Sequence of chain 1.D:
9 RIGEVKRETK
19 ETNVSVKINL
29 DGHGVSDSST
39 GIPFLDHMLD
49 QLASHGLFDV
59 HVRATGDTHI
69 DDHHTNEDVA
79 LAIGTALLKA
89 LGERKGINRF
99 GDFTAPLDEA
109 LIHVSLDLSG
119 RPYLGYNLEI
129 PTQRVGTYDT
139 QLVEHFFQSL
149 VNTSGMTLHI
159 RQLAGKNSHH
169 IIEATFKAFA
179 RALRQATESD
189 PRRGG

The protein below binds the small molecule below.
Small molecule (SMILES): O=P(O)(O)C[C@H](O)Cn1cncn1

Binding-site contacts:
Ligand atom C5 contacts residue GLU75 of chain 1.M at 3.7 Å.
Ligand atom O13 contacts residue HIS45 of chain 1.V at 4.0 Å.
Ligand atom C6 contacts residue GLU171 of chain 1.V at 4.1 Å.
Ligand atom C5 contacts residue MN1 of chain 1.KB at 3.7 Å.
Ligand atom N4 contacts residue MN1 of chain 1.KB at 2.7 Å.
Ligand atom O12 contacts residue ARG97 of chain 1.D at 3.6 Å.
Ligand atom P9 contacts residue ARG97 of chain 1.D at 3.8 Å.
Ligand atom N1 contacts residue HIS72 of chain 1.M at 3.8 Å.
Ligand atom C3 contacts residue GLU75 of chain 1.M at 2.7 Å.
Ligand atom N2 contacts residue MN1 of chain 1.KC at 3.4 Å.
Ligand atom C6 contacts residue MN1 of chain 1.KC at 3.3 Å.
Ligand atom O11 contacts residue ARG97 of chain 1.D at 4.0 Å.
Ligand atom C7 contacts residue GLU171 of chain 1.V at 3.5 Å.
Ligand atom C3 contacts residue MN1 of chain 1.KB at 3.7 Å.
Ligand atom O12 contacts residue ARG119 of chain 1.D at 3.6 Å.
Ligand atom N4 contacts residue GLU75 of chain 1.M at 2.5 Å (salt-bridge).
Ligand atom O13 contacts residue GLN49 of chain 1.V at 4.0 Å.
Ligand atom N2 contacts residue GLU75 of chain 1.M at 3.9 Å.
Ligand atom O13 contacts residue GLU171 of chain 1.V at 2.4 Å (salt-bridge).
Ligand atom C5 contacts residue MN1 of chain 1.KC at 3.7 Å.
Ligand atom N1 contacts residue MN1 of chain 1.KC at 2.6 Å.
Ligand atom C5 contacts residue LEU105 of chain 1.V at 3.9 Å (hydrophobic).
Ligand atom N4 contacts residue HIS168 of chain 1.V at 3.3 Å (h-bond).
Ligand atom C5 contacts residue HIS168 of chain 1.V at 3.4 Å.
Ligand atom N1 contacts residue GLU171 of chain 1.V at 2.7 Å (salt-bridge).
Ligand atom C5 contacts residue HIS71 of chain 1.M at 3.2 Å.
Ligand atom O12 contacts residue LYS175 of chain 1.V at 2.7 Å (salt-bridge).
Ligand atom O11 contacts residue ARG119 of chain 1.D at 3.5 Å (salt-bridge).
Ligand atom C3 contacts residue HIS71 of chain 1.M at 3.9 Å.
Ligand atom C6 contacts residue HIS72 of chain 1.M at 3.6 Å.
Ligand atom O13 contacts residue MN1 of chain 1.KC at 3.5 Å.
Ligand atom C7 contacts residue MN1 of chain 1.KC at 4.0 Å.
Ligand atom C5 contacts residue HIS167 of chain 1.V at 3.3 Å.
Ligand atom C5 contacts residue GLU171 of chain 1.V at 3.5 Å.
Ligand atom N2 contacts residue GLU171 of chain 1.V at 3.9 Å.
Ligand atom O10 contacts residue ARG97 of chain 1.D at 3.3 Å (salt-bridge).
Ligand atom N1 contacts residue HIS167 of chain 1.V at 3.5 Å (h-bond).
Ligand atom N1 contacts residue HIS71 of chain 1.M at 4.0 Å.
Ligand atom N2 contacts residue HIS72 of chain 1.M at 3.8 Å.
Ligand atom N4 contacts residue HIS71 of chain 1.M at 2.8 Å (h-bond).

Sequence of chain 1.M:
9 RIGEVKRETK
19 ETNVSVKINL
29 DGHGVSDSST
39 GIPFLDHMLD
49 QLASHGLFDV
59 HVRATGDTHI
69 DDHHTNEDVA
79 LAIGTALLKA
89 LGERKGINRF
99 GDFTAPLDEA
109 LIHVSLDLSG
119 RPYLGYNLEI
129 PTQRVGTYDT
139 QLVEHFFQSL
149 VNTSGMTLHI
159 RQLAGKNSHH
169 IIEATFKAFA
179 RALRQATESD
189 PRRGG

Sequence of chain 1.V:
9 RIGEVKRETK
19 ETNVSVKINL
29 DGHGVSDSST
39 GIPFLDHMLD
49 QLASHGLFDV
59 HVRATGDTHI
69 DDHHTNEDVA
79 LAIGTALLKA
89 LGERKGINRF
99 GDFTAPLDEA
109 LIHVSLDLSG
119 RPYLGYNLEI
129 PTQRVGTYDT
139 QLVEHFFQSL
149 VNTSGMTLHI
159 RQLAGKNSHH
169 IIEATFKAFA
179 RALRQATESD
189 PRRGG